Binding-site contacts:
Ligand atom CLAF contacts residue TYR28 of chain 9.A at 4.2 Å.
Ligand atom CAI contacts residue LEU81 of chain 16.A at 4.3 Å (hydrophobic).
Ligand atom CAJ contacts residue TYR28 of chain 9.A at 4.1 Å (hydrophobic).
Ligand atom FAB contacts residue LEU81 of chain 16.A at 4.0 Å.
Ligand atom CLAF contacts residue SER27 of chain 9.A at 3.5 Å.
Ligand atom CAH contacts residue SER27 of chain 16.A at 4.3 Å.
Ligand atom CAJ contacts residue LEU81 of chain 16.A at 4.2 Å (hydrophobic).
Ligand atom FAB contacts residue SER27 of chain 16.A at 4.1 Å.
Ligand atom FAC contacts residue TYR28 of chain 9.A at 3.2 Å.
Ligand atom FAA contacts residue ICF1 of chain 9.I at 1.5 Å.
Ligand atom FAA contacts residue SER27 of chain 16.A at 3.5 Å.
Ligand atom FAC contacts residue ICF1 of chain 9.I at 1.4 Å.
Ligand atom FAB contacts residue ICF1 of chain 9.I at 1.3 Å.
Ligand atom CLAF contacts residue ICF1 of chain 9.I at 1.3 Å.
Ligand atom CAH contacts residue ICF1 of chain 9.I at 1.1 Å.
Ligand atom CAJ contacts residue LEU24 of chain 16.A at 3.8 Å (hydrophobic).
Ligand atom CAI contacts residue ICF1 of chain 9.I at 0.9 Å.
Ligand atom FAE contacts residue ICF1 of chain 9.I at 2.3 Å.
Ligand atom FAB contacts residue LEU24 of chain 16.A at 3.0 Å.
Ligand atom FAE contacts residue LEU81 of chain 16.A at 3.2 Å.
Ligand atom FAD contacts residue ICF1 of chain 9.I at 1.6 Å.
Ligand atom FAD contacts residue LEU31 of chain 9.A at 4.2 Å.
Ligand atom FAE contacts residue TYR28 of chain 9.A at 3.9 Å.
Ligand atom FAA contacts residue TYR28 of chain 16.A at 3.8 Å.
Ligand atom CAH contacts residue LEU24 of chain 16.A at 4.3 Å (hydrophobic).
Ligand atom FAE contacts residue LEU24 of chain 16.A at 3.1 Å.
Ligand atom CLAF contacts residue LEU24 of chain 9.A at 3.4 Å.
Ligand atom FAD contacts residue LEU24 of chain 16.A at 3.4 Å.
Ligand atom FAC contacts residue LEU24 of chain 9.A at 4.4 Å.
Ligand atom CAI contacts residue LEU81 of chain 9.A at 4.4 Å (hydrophobic).
Ligand atom OAG contacts residue ICF1 of chain 9.I at 0.9 Å.
Ligand atom FAB contacts residue TYR28 of chain 16.A at 3.6 Å.
Ligand atom FAC contacts residue LEU31 of chain 9.A at 4.4 Å.
Ligand atom CAJ contacts residue ICF1 of chain 9.I at 1.1 Å.
Ligand atom FAC contacts residue SER27 of chain 9.A at 4.2 Å.
Ligand atom CAH contacts residue TYR28 of chain 16.A at 4.3 Å (hydrophobic).

Sequence of chain 16.A:
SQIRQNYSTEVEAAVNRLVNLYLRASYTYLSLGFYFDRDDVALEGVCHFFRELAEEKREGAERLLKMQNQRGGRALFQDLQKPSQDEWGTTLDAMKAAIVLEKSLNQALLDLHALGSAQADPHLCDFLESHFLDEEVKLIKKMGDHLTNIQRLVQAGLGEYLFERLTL

A protein and the small-molecule ligand that binds it are described below.
Small molecule (SMILES): FC(F)O[C@@H](Cl)C(F)(F)F

Sequence of chain 9.A:
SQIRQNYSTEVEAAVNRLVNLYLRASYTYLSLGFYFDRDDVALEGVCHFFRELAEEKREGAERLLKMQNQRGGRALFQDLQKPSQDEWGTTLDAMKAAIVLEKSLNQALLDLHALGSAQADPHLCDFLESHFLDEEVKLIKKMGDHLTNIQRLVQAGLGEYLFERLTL